Binding-site contacts:
Ligand atom O1P contacts residue THR183 of chain 1.A at 3.7 Å.
Ligand atom C8 contacts residue PHE212 of chain 1.A at 3.9 Å (hydrophobic).
Ligand atom C2 contacts residue THR183 of chain 1.A at 3.7 Å.
Ligand atom C6 contacts residue ALA129 of chain 1.A at 3.9 Å (hydrophobic).
Ligand atom O1P contacts residue SER235 of chain 1.A at 3.1 Å.
Ligand atom O3P contacts residue GLY213 of chain 1.A at 3.4 Å (h-bond).
Ligand atom N1 contacts residue LEU100 of chain 1.A at 3.9 Å.
Ligand atom C7 contacts residue LEU100 of chain 1.A at 4.0 Å (hydrophobic).
Ligand atom O4P contacts residue PHE212 of chain 1.A at 3.8 Å.
Ligand atom C6 contacts residue ALA59 of chain 1.A at 3.5 Å (hydrophobic).
Ligand atom C4 contacts residue TYR175 of chain 1.A at 3.6 Å (hydrophobic).
Ligand atom C2' contacts residue TYR175 of chain 1.A at 3.1 Å (hydrophobic).
Ligand atom C5 contacts residue ILE153 of chain 1.A at 3.9 Å (hydrophobic).
Ligand atom C1' contacts residue PHE212 of chain 1.A at 3.3 Å (hydrophobic).
Ligand atom N1 contacts residue THR183 of chain 1.A at 3.3 Å.
Ligand atom C8 contacts residue THR183 of chain 1.A at 3.5 Å.
Ligand atom C9 contacts residue PHE212 of chain 1.A at 3.5 Å (hydrophobic).
Ligand atom C7 contacts residue THR183 of chain 1.A at 4.0 Å.
Ligand atom C1' contacts residue TYR175 of chain 1.A at 3.2 Å (hydrophobic).
Ligand atom C2 contacts residue PHE22 of chain 1.A at 3.8 Å (hydrophobic).
Ligand atom C8 contacts residue LEU100 of chain 1.A at 3.8 Å (hydrophobic).
Ligand atom O1P contacts residue ILE64 of chain 1.A at 3.9 Å.
Ligand atom C7 contacts residue ALA59 of chain 1.A at 3.7 Å (hydrophobic).
Ligand atom O2P contacts residue GLY234 of chain 1.A at 3.1 Å (h-bond).
Ligand atom C2 contacts residue ASP60 of chain 1.A at 3.8 Å.
Ligand atom O2P contacts residue SER233 of chain 1.A at 3.8 Å.
Ligand atom O3P contacts residue PHE212 of chain 1.A at 3.3 Å.
Ligand atom C4 contacts residue PHE212 of chain 1.A at 3.4 Å (hydrophobic).
Ligand atom O2P contacts residue SER235 of chain 1.A at 2.9 Å (h-bond).
Ligand atom O4P contacts residue THR183 of chain 1.A at 3.8 Å.
Ligand atom C5 contacts residue PHE212 of chain 1.A at 3.6 Å (hydrophobic).
Ligand atom P contacts residue SER235 of chain 1.A at 3.6 Å.
Ligand atom O1P contacts residue GLY184 of chain 1.A at 3.7 Å.
Ligand atom C7 contacts residue ASP60 of chain 1.A at 3.3 Å.
Ligand atom C3' contacts residue TYR175 of chain 1.A at 3.3 Å (hydrophobic).
Ligand atom N1 contacts residue ASP60 of chain 1.A at 2.8 Å (salt-bridge).
Ligand atom C8 contacts residue ASP60 of chain 1.A at 3.6 Å.
Ligand atom O3P contacts residue GLY184 of chain 1.A at 3.8 Å.
Ligand atom C2 contacts residue ILE64 of chain 1.A at 3.9 Å (hydrophobic).
Ligand atom C6 contacts residue PHE212 of chain 1.A at 3.9 Å (hydrophobic).

Sequence of chain 1.A:
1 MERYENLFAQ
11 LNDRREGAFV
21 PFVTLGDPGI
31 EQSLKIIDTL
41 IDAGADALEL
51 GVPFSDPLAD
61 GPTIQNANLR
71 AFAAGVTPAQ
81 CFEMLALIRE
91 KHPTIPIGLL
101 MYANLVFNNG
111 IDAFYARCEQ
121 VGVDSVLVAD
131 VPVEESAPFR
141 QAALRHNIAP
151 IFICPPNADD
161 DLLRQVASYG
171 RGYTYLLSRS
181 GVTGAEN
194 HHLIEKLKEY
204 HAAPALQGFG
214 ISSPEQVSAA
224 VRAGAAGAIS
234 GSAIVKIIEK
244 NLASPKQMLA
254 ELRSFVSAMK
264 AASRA

The small molecule below binds the protein below.
Small molecule (SMILES): O=P(O)(O)OCCCc1c[nH]c2ccccc12